Binding-site contacts:
Ligand atom C3 contacts residue TRP109 of chain 1.B at 3.4 Å (hydrophobic).
Ligand atom C2 contacts residue TRP109 of chain 1.B at 3.8 Å (hydrophobic).
Ligand atom C2 contacts residue GAL1 of chain 1.D at 4.3 Å.
Ligand atom C3 contacts residue GAL1 of chain 1.D at 2.9 Å.
Ligand atom C5 contacts residue GAL1 of chain 1.D at 3.6 Å.
Ligand atom C2 contacts residue ARG172 of chain 1.B at 3.7 Å.
Ligand atom C3 contacts residue ARG172 of chain 1.B at 3.8 Å.
Ligand atom O1 contacts residue GAL1 of chain 1.D at 1.4 Å.
Ligand atom C4 contacts residue GAL1 of chain 1.D at 2.4 Å.

Sequence of chain 1.B:
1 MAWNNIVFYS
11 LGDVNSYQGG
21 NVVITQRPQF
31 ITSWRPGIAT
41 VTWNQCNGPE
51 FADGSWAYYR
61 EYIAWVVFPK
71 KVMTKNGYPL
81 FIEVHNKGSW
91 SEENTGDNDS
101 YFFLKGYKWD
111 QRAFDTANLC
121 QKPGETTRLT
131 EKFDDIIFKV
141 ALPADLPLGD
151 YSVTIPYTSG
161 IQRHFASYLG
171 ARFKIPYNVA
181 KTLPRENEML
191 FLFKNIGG

A small-molecule ligand and the protein it binds are described below.
Small molecule (SMILES): COc1ccc(O)cc1